Sequence of chain 1.B:
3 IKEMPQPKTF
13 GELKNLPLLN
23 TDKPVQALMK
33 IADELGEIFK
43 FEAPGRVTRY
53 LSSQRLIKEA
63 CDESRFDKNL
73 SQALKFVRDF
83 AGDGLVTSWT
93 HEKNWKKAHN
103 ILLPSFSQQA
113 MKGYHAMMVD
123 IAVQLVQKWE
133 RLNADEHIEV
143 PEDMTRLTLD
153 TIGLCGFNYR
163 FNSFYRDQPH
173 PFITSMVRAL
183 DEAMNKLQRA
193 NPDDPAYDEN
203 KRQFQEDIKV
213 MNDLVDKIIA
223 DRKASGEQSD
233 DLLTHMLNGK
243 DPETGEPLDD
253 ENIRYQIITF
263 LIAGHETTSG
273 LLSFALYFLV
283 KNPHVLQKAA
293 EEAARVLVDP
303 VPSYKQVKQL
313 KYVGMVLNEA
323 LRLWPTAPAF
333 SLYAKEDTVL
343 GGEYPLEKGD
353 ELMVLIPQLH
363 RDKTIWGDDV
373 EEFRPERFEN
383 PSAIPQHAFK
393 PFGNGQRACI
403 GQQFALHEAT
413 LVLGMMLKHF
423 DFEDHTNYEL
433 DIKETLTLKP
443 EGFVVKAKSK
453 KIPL

Binding-site contacts:
Ligand atom CAD contacts residue LEU438 of chain 1.B at 3.5 Å (hydrophobic).
Ligand atom CAC contacts residue VAL79 of chain 1.B at 4.4 Å (hydrophobic).
Ligand atom CAD contacts residue VAL88 of chain 1.B at 3.6 Å (hydrophobic).
Ligand atom CAB contacts residue MI91 of chain 1.N at 3.3 Å.
Ligand atom CAE contacts residue VAL88 of chain 1.B at 3.7 Å (hydrophobic).
Ligand atom CAG contacts residue ILE264 of chain 1.B at 4.4 Å (hydrophobic).
Ligand atom CAD contacts residue ILE264 of chain 1.B at 4.5 Å (hydrophobic).
Ligand atom CAC contacts residue VAL88 of chain 1.B at 3.5 Å (hydrophobic).
Ligand atom CAG contacts residue VAL88 of chain 1.B at 4.1 Å (hydrophobic).
Ligand atom CAC contacts residue LEU438 of chain 1.B at 3.8 Å (hydrophobic).
Ligand atom CAE contacts residue ILE264 of chain 1.B at 3.5 Å (hydrophobic).
Ligand atom CAB contacts residue ALA329 of chain 1.B at 4.4 Å (hydrophobic).
Ligand atom CAC contacts residue ILE264 of chain 1.B at 3.5 Å (hydrophobic).
Ligand atom CAF contacts residue LEU438 of chain 1.B at 3.6 Å (hydrophobic).
Ligand atom CAD contacts residue VAL79 of chain 1.B at 4.2 Å (hydrophobic).
Ligand atom CAH contacts residue VAL88 of chain 1.B at 3.9 Å (hydrophobic).
Ligand atom CAA contacts residue MI91 of chain 1.N at 3.8 Å.
Ligand atom CAG contacts residue MI91 of chain 1.N at 3.4 Å.
Ligand atom CAH contacts residue MI91 of chain 1.N at 3.8 Å.
Ligand atom CAE contacts residue ALA265 of chain 1.B at 4.2 Å (hydrophobic).
Ligand atom CAF contacts residue LEU76 of chain 1.B at 3.8 Å (hydrophobic).
Ligand atom CAE contacts residue THR261 of chain 1.B at 4.1 Å.
Ligand atom CAB contacts residue VAL88 of chain 1.B at 4.2 Å (hydrophobic).
Ligand atom CAG contacts residue LEU438 of chain 1.B at 4.1 Å (hydrophobic).
Ligand atom CAG contacts residue ALA265 of chain 1.B at 4.3 Å (hydrophobic).
Ligand atom CAH contacts residue LEU438 of chain 1.B at 3.9 Å (hydrophobic).
Ligand atom CAD contacts residue LEU76 of chain 1.B at 3.9 Å (hydrophobic).
Ligand atom CAE contacts residue LEU438 of chain 1.B at 4.0 Å (hydrophobic).
Ligand atom CAA contacts residue ALA329 of chain 1.B at 4.0 Å (hydrophobic).
Ligand atom CAA contacts residue VAL88 of chain 1.B at 4.2 Å (hydrophobic).
Ligand atom CAF contacts residue VAL88 of chain 1.B at 3.9 Å (hydrophobic).

This small molecule binds to this protein.
Small molecule (SMILES): C=Cc1ccccc1